Sequence of chain 3.A:
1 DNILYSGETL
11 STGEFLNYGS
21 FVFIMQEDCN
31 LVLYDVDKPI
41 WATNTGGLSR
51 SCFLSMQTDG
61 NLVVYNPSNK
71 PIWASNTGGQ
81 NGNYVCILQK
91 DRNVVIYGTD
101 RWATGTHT

Sequence of chain 1.A:
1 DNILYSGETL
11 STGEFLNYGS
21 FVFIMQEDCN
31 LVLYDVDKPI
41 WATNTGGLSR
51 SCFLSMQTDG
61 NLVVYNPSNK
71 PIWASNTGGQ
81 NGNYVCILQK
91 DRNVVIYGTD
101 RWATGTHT

Binding-site contacts:
Ligand atom O2 contacts residue LYS38 of chain 3.A at 2.9 Å (salt-bridge).
Ligand atom C2 contacts residue ASP28 of chain 1.A at 3.6 Å.
Ligand atom C1 contacts residue TYR34 of chain 1.A at 3.7 Å (hydrophobic).
Ligand atom O4 contacts residue TYR34 of chain 1.A at 2.8 Å (h-bond).
Ligand atom C4 contacts residue ASN44 of chain 1.A at 3.7 Å.
Ligand atom C3 contacts residue GLN26 of chain 1.A at 3.7 Å.
Ligand atom C6 contacts residue TRP41 of chain 1.A at 3.8 Å (hydrophobic).
Ligand atom C2 contacts residue TYR34 of chain 1.A at 3.6 Å (hydrophobic).
Ligand atom O2 contacts residue GLN26 of chain 1.A at 3.3 Å (h-bond).
Ligand atom O3 contacts residue TYR34 of chain 1.A at 3.4 Å (h-bond).
Ligand atom C5 contacts residue ALA42 of chain 1.A at 4.0 Å (hydrophobic).
Ligand atom O5 contacts residue ASN30 of chain 1.A at 2.9 Å (h-bond).
Ligand atom C5 contacts residue ASN30 of chain 1.A at 3.7 Å.
Ligand atom O6 contacts residue PRO39 of chain 1.A at 3.4 Å (h-bond).
Ligand atom O3 contacts residue GLN26 of chain 1.A at 3.2 Å (h-bond).
Ligand atom O2 contacts residue ASP28 of chain 1.A at 2.8 Å (salt-bridge).
Ligand atom C4 contacts residue ASN30 of chain 1.A at 3.9 Å.
Ligand atom O2 contacts residue ASN30 of chain 1.A at 2.9 Å (h-bond).
Ligand atom C2 contacts residue ASP37 of chain 3.A at 3.5 Å.
Ligand atom O6 contacts residue ILE40 of chain 1.A at 4.0 Å.
Ligand atom C6 contacts residue ASN30 of chain 1.A at 3.8 Å.
Ligand atom O2 contacts residue ASP37 of chain 3.A at 2.7 Å (salt-bridge).
Ligand atom C2 contacts residue GLN26 of chain 1.A at 3.6 Å.
Ligand atom C5 contacts residue ASP28 of chain 1.A at 3.9 Å.
Ligand atom C1 contacts residue ASN30 of chain 1.A at 3.5 Å.
Ligand atom C2 contacts residue LYS38 of chain 3.A at 3.8 Å.
Ligand atom C5 contacts residue ASN44 of chain 1.A at 4.0 Å.
Ligand atom C3 contacts residue ASN44 of chain 1.A at 3.4 Å.
Ligand atom C6 contacts residue ILE40 of chain 1.A at 3.9 Å (hydrophobic).
Ligand atom O4 contacts residue ASN44 of chain 1.A at 3.1 Å (h-bond).
Ligand atom C3 contacts residue LYS38 of chain 3.A at 3.9 Å.
Ligand atom O6 contacts residue ALA42 of chain 1.A at 4.0 Å.
Ligand atom C4 contacts residue TYR34 of chain 1.A at 3.5 Å (hydrophobic).
Ligand atom C6 contacts residue PRO39 of chain 1.A at 3.9 Å (hydrophobic).
Ligand atom O3 contacts residue LYS38 of chain 3.A at 2.9 Å (salt-bridge).
Ligand atom O4 contacts residue PRO39 of chain 1.A at 3.7 Å.
Ligand atom C1 contacts residue ASP37 of chain 3.A at 4.0 Å.
Ligand atom C2 contacts residue ASN30 of chain 1.A at 3.7 Å.
Ligand atom O5 contacts residue PRO39 of chain 1.A at 3.4 Å.
Ligand atom C6 contacts residue ALA42 of chain 1.A at 4.0 Å (hydrophobic).

The small molecule below binds the protein below.
Small molecule (SMILES): OC[C@H]1O[C@H](OC[C@H]2O[C@H](O)[C@@H](O)[C@@H](O[C@H]3O[C@H](CO)[C@@H](O)[C@H](O)[C@@H]3O)[C@@H]2O)[C@@H](O)[C@@H](O)[C@@H]1O